Binding-site contacts:
Ligand atom C27 contacts residue GLN225 of chain 1.B at 3.4 Å.
Ligand atom C2 contacts residue SER201 of chain 1.B at 3.0 Å.
Ligand atom C6 contacts residue CO1 of chain 1.K at 3.5 Å.
Ligand atom C30 contacts residue GLN225 of chain 1.B at 3.6 Å.
Ligand atom C10 contacts residue PHE311 of chain 1.B at 3.5 Å (hydrophobic).
Ligand atom O7 contacts residue THR163 of chain 1.B at 3.1 Å.
Ligand atom O11 contacts residue HIS240 of chain 1.B at 2.4 Å (h-bond).
Ligand atom C12 contacts residue PHE311 of chain 1.B at 3.5 Å (hydrophobic).
Ligand atom C1 contacts residue PRO214 of chain 1.B at 3.5 Å (hydrophobic).
Ligand atom O11 contacts residue CO1 of chain 1.K at 1.8 Å.
Ligand atom C6 contacts residue PHE332 of chain 1.B at 3.6 Å (hydrophobic).
Ligand atom C17 contacts residue GLN239 of chain 1.B at 3.7 Å.
Ligand atom C26 contacts residue GLN225 of chain 1.B at 3.6 Å.
Ligand atom O20 contacts residue GLN225 of chain 1.B at 3.5 Å (h-bond).
Ligand atom C21 contacts residue GLN225 of chain 1.B at 3.7 Å.
Ligand atom O7 contacts residue CO1 of chain 1.K at 2.3 Å.
Ligand atom C6 contacts residue THR163 of chain 1.B at 3.8 Å.
Ligand atom C15 contacts residue PHE311 of chain 1.B at 3.6 Å (hydrophobic).
Ligand atom O7 contacts residue PHE332 of chain 1.B at 3.8 Å.
Ligand atom C6 contacts residue HIS240 of chain 1.B at 3.6 Å.
Ligand atom C12 contacts residue PHE332 of chain 1.B at 3.4 Å (hydrophobic).
Ligand atom C5 contacts residue HIS240 of chain 1.B at 3.8 Å.
Ligand atom O9 contacts residue PHE337 of chain 1.B at 3.8 Å.
Ligand atom C28 contacts residue GLN225 of chain 1.B at 3.3 Å.
Ligand atom N24 contacts residue PHE311 of chain 1.B at 3.8 Å.
Ligand atom C8 contacts residue HIS240 of chain 1.B at 3.4 Å.
Ligand atom C17 contacts residue HIS240 of chain 1.B at 3.7 Å.
Ligand atom C3 contacts residue SER201 of chain 1.B at 3.6 Å.
Ligand atom O7 contacts residue HIS161 of chain 1.B at 3.0 Å (h-bond).
Ligand atom C13 contacts residue PHE311 of chain 1.B at 3.6 Å (hydrophobic).
Ligand atom C2 contacts residue ASN216 of chain 1.B at 3.5 Å.
Ligand atom O11 contacts residue GLU322 of chain 1.B at 3.1 Å (salt-bridge).
Ligand atom O7 contacts residue HIS240 of chain 1.B at 2.7 Å (h-bond).
Ligand atom C25 contacts residue ASN336 of chain 1.B at 3.5 Å.
Ligand atom C14 contacts residue PHE311 of chain 1.B at 3.4 Å (hydrophobic).
Ligand atom C1 contacts residue PHE332 of chain 1.B at 3.6 Å (hydrophobic).
Ligand atom C29 contacts residue GLN225 of chain 1.B at 3.4 Å.
Ligand atom C16 contacts residue PHE311 of chain 1.B at 3.5 Å (hydrophobic).
Ligand atom C8 contacts residue CO1 of chain 1.K at 3.0 Å.
Ligand atom C5 contacts residue CO1 of chain 1.K at 3.7 Å.

Sequence of chain 1.B:
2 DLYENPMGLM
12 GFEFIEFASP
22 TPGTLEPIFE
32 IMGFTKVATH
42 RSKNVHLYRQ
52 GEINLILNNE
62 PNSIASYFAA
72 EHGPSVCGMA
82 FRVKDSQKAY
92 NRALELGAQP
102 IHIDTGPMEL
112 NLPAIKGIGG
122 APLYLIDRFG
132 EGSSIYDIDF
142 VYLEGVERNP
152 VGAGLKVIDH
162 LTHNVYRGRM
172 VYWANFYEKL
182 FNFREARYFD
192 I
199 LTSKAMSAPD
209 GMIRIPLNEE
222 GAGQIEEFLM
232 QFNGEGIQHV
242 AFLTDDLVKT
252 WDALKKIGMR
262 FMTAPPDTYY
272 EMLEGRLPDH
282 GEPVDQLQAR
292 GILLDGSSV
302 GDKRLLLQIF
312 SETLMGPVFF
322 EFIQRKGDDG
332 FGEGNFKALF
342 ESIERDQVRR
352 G

This small molecule binds to this protein.
Small molecule (SMILES): Cc1ccccc1-n1c(=O)c2c(C)c(C(=O)C3=C(O)CCCC3=O)ccc2n(C)c1=O